Sequence of chain 2.A:
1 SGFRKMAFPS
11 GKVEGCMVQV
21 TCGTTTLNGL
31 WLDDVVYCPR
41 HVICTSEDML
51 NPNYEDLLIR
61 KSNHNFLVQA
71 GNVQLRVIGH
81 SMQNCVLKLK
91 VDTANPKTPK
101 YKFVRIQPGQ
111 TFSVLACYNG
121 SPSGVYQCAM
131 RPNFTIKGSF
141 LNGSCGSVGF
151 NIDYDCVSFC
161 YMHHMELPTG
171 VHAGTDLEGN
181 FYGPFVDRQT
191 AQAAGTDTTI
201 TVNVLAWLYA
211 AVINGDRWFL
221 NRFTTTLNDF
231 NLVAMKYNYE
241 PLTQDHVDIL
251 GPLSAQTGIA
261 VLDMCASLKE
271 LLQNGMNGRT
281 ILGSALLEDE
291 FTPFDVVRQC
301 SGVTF

This protein binds this small molecule.
Small molecule (SMILES): CC(C)([C@@H](N/C=C(/C=O)NC(=O)COc1ccccc1)C(=O)OCc1ccc(F)cc1F)S(=O)O

Binding-site contacts:
Ligand atom C4 contacts residue ASN142 of chain 2.A at 3.2 Å.
Ligand atom C6 contacts residue CYS145 of chain 2.A at 2.7 Å (hydrophobic).
Ligand atom C8 contacts residue HIS164 of chain 2.A at 3.5 Å.
Ligand atom O2 contacts residue MET165 of chain 2.A at 3.4 Å.
Ligand atom O3 contacts residue HIS41 of chain 2.A at 3.7 Å.
Ligand atom C16 contacts residue ASN142 of chain 2.A at 3.2 Å.
Ligand atom C15 contacts residue MET49 of chain 2.A at 2.9 Å (hydrophobic).
Ligand atom O4 contacts residue ASN142 of chain 2.A at 3.2 Å (h-bond).
Ligand atom O2 contacts residue GLU166 of chain 2.A at 3.2 Å (salt-bridge).
Ligand atom O7 contacts residue ASN142 of chain 2.A at 3.2 Å (h-bond).
Ligand atom N2 contacts residue CYS145 of chain 2.A at 2.9 Å (h-bond).
Ligand atom C10 contacts residue HIS41 of chain 2.A at 3.8 Å.
Ligand atom C13 contacts residue ASP187 of chain 2.A at 3.8 Å.
Ligand atom O1 contacts residue GLY143 of chain 2.A at 2.9 Å (h-bond).
Ligand atom C14 contacts residue MET49 of chain 2.A at 2.7 Å (hydrophobic).
Ligand atom C8 contacts residue MET165 of chain 2.A at 3.8 Å (hydrophobic).
Ligand atom C5 contacts residue ASN142 of chain 2.A at 3.1 Å.
Ligand atom C12 contacts residue GLN189 of chain 2.A at 3.8 Å.
Ligand atom C9 contacts residue HIS164 of chain 2.A at 3.3 Å.
Ligand atom C17 contacts residue ASN142 of chain 2.A at 3.1 Å.
Ligand atom C10 contacts residue GLN189 of chain 2.A at 3.7 Å.
Ligand atom C8 contacts residue CYS145 of chain 2.A at 3.6 Å (hydrophobic).
Ligand atom C13 contacts residue HIS41 of chain 2.A at 3.6 Å.
Ligand atom C15 contacts residue HIS41 of chain 2.A at 3.2 Å.
Ligand atom O7 contacts residue SER1 of chain 1.A at 3.6 Å.
Ligand atom C10 contacts residue MET49 of chain 2.A at 3.8 Å (hydrophobic).
Ligand atom N1 contacts residue ASN142 of chain 2.A at 3.0 Å (h-bond).
Ligand atom O6 contacts residue GLU166 of chain 2.A at 3.5 Å (salt-bridge).
Ligand atom C9 contacts residue MET165 of chain 2.A at 3.6 Å (hydrophobic).
Ligand atom C7 contacts residue CYS145 of chain 2.A at 1.8 Å (hydrophobic).
Ligand atom C6 contacts residue ASN142 of chain 2.A at 3.7 Å.
Ligand atom C12 contacts residue ASP187 of chain 2.A at 3.8 Å.
Ligand atom O1 contacts residue SER144 of chain 2.A at 3.2 Å (h-bond).
Ligand atom O6 contacts residue SER1 of chain 1.A at 3.8 Å.
Ligand atom O1 contacts residue CYS145 of chain 2.A at 2.6 Å (h-bond).
Ligand atom C11 contacts residue GLN189 of chain 2.A at 3.5 Å.
Ligand atom C3 contacts residue GLU166 of chain 2.A at 3.2 Å.
Ligand atom C14 contacts residue HIS41 of chain 2.A at 3.3 Å.
Ligand atom O7 contacts residue LEU141 of chain 2.A at 3.6 Å.
Ligand atom C13 contacts residue MET49 of chain 2.A at 3.1 Å (hydrophobic).

Sequence of chain 1.A:
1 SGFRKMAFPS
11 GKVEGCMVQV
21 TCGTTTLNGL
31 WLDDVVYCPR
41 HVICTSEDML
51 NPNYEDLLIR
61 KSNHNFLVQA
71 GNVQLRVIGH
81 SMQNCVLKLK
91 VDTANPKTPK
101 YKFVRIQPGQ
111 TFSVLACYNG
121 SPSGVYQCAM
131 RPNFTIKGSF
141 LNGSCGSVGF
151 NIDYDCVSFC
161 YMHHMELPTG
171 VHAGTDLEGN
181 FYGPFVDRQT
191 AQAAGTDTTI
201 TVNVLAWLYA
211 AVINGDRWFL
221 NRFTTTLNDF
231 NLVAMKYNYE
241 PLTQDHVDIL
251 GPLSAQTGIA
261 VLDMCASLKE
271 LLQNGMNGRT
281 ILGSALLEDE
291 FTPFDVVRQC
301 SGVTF